Sequence of chain 1.B:
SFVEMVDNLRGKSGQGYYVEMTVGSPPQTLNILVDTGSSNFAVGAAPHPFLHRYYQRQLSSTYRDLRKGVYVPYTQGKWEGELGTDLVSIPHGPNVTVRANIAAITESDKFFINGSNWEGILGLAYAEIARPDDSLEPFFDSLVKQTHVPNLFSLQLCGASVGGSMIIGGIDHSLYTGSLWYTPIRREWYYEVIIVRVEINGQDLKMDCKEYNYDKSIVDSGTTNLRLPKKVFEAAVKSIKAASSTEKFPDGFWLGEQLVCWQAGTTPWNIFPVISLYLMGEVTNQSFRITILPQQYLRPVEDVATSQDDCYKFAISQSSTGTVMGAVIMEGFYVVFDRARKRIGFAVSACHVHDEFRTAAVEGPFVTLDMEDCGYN

Binding-site contacts:
Ligand atom C10 contacts residue TYR87 of chain 1.B at 3.4 Å (hydrophobic).
Ligand atom N13 contacts residue GLY246 of chain 1.B at 3.1 Å (h-bond).
Ligand atom C1 contacts residue THR248 of chain 1.B at 3.2 Å.
Ligand atom C7 contacts residue TRP131 of chain 1.B at 3.7 Å (hydrophobic).
Ligand atom O15 contacts residue GLN89 of chain 1.B at 3.0 Å (h-bond).
Ligand atom C32 contacts residue PRO86 of chain 1.B at 3.5 Å (hydrophobic).
Ligand atom C11 contacts residue ASP48 of chain 1.B at 3.5 Å.
Ligand atom N27 contacts residue ASP244 of chain 1.B at 2.7 Å (salt-bridge).
Ligand atom O15 contacts residue TYR87 of chain 1.B at 3.5 Å.
Ligand atom C24 contacts residue ASP48 of chain 1.B at 3.7 Å.
Ligand atom C34 contacts residue THR88 of chain 1.B at 3.1 Å.
Ligand atom C26 contacts residue ASP244 of chain 1.B at 3.2 Å.
Ligand atom O25 contacts residue GLY50 of chain 1.B at 3.4 Å (h-bond).
Ligand atom C12 contacts residue TYR87 of chain 1.B at 3.7 Å (hydrophobic).
Ligand atom O25 contacts residue SER51 of chain 1.B at 3.6 Å.
Ligand atom C1 contacts residue GLY29 of chain 1.B at 3.5 Å.
Ligand atom C2 contacts residue GLY27 of chain 1.B at 3.2 Å.
Ligand atom C2 contacts residue THR248 of chain 1.B at 3.5 Å.
Ligand atom C11 contacts residue GLY246 of chain 1.B at 3.6 Å.
Ligand atom C10 contacts residue GLN89 of chain 1.B at 3.3 Å.
Ligand atom N13 contacts residue THR247 of chain 1.B at 3.5 Å (h-bond).
Ligand atom C21 contacts residue GLN89 of chain 1.B at 3.4 Å.
Ligand atom C36 contacts residue VAL85 of chain 1.B at 3.6 Å (hydrophobic).
Ligand atom O23 contacts residue THR248 of chain 1.B at 2.8 Å (h-bond).
Ligand atom C36 contacts residue TYR87 of chain 1.B at 3.6 Å (hydrophobic).
Ligand atom C1 contacts residue GLY27 of chain 1.B at 3.7 Å.
Ligand atom C30 contacts residue GLY50 of chain 1.B at 3.3 Å.
Ligand atom C1 contacts residue GLN28 of chain 1.B at 3.7 Å.
Ligand atom C20 contacts residue GLN89 of chain 1.B at 3.7 Å.
Ligand atom C24 contacts residue ASP244 of chain 1.B at 3.6 Å.
Ligand atom C30 contacts residue TYR214 of chain 1.B at 3.7 Å (hydrophobic).
Ligand atom C28 contacts residue ASP244 of chain 1.B at 3.4 Å.
Ligand atom C28 contacts residue GLY50 of chain 1.B at 3.5 Å.
Ligand atom O25 contacts residue TYR87 of chain 1.B at 3.5 Å.
Ligand atom N27 contacts residue GLY50 of chain 1.B at 3.0 Å (h-bond).
Ligand atom O25 contacts residue ASP48 of chain 1.B at 2.7 Å (salt-bridge).
Ligand atom C4 contacts residue GLN89 of chain 1.B at 3.3 Å.
Ligand atom C17 contacts residue GLY246 of chain 1.B at 3.3 Å.
Ligand atom C33 contacts residue THR88 of chain 1.B at 3.6 Å.
Ligand atom O15 contacts residue THR88 of chain 1.B at 3.1 Å (h-bond).

The small molecule below binds the protein below.
Small molecule (SMILES): CCN1CCCCC[C@@H](C)C[C@@H]([C@H](O)CNCc2cccc(C(C)C)c2)NC(=O)c2cccc(c2)C1=O